The small molecule below binds the protein below.
Small molecule (SMILES): CC[C@H](C)[C@H](NC(=O)[C@H](CO)NC(=O)[C@H](CC(=O)O)NC(=O)[C@@H](N)CCC(=O)O)C(=O)N[C@@H](CC(C)C)C(=O)N[C@@H](CCC(N)=O)C(=O)N1CCC[C@H]1C(=O)NCC(=O)N[C@@H](C)C(=O)N[C@@H](Cc1ccccc1)C(=O)N[C@@H](CO)C(=O)N[C@@H](C)C(=O)N[C@H](C=O)CC(N)=O

Sequence of chain 6.HA:
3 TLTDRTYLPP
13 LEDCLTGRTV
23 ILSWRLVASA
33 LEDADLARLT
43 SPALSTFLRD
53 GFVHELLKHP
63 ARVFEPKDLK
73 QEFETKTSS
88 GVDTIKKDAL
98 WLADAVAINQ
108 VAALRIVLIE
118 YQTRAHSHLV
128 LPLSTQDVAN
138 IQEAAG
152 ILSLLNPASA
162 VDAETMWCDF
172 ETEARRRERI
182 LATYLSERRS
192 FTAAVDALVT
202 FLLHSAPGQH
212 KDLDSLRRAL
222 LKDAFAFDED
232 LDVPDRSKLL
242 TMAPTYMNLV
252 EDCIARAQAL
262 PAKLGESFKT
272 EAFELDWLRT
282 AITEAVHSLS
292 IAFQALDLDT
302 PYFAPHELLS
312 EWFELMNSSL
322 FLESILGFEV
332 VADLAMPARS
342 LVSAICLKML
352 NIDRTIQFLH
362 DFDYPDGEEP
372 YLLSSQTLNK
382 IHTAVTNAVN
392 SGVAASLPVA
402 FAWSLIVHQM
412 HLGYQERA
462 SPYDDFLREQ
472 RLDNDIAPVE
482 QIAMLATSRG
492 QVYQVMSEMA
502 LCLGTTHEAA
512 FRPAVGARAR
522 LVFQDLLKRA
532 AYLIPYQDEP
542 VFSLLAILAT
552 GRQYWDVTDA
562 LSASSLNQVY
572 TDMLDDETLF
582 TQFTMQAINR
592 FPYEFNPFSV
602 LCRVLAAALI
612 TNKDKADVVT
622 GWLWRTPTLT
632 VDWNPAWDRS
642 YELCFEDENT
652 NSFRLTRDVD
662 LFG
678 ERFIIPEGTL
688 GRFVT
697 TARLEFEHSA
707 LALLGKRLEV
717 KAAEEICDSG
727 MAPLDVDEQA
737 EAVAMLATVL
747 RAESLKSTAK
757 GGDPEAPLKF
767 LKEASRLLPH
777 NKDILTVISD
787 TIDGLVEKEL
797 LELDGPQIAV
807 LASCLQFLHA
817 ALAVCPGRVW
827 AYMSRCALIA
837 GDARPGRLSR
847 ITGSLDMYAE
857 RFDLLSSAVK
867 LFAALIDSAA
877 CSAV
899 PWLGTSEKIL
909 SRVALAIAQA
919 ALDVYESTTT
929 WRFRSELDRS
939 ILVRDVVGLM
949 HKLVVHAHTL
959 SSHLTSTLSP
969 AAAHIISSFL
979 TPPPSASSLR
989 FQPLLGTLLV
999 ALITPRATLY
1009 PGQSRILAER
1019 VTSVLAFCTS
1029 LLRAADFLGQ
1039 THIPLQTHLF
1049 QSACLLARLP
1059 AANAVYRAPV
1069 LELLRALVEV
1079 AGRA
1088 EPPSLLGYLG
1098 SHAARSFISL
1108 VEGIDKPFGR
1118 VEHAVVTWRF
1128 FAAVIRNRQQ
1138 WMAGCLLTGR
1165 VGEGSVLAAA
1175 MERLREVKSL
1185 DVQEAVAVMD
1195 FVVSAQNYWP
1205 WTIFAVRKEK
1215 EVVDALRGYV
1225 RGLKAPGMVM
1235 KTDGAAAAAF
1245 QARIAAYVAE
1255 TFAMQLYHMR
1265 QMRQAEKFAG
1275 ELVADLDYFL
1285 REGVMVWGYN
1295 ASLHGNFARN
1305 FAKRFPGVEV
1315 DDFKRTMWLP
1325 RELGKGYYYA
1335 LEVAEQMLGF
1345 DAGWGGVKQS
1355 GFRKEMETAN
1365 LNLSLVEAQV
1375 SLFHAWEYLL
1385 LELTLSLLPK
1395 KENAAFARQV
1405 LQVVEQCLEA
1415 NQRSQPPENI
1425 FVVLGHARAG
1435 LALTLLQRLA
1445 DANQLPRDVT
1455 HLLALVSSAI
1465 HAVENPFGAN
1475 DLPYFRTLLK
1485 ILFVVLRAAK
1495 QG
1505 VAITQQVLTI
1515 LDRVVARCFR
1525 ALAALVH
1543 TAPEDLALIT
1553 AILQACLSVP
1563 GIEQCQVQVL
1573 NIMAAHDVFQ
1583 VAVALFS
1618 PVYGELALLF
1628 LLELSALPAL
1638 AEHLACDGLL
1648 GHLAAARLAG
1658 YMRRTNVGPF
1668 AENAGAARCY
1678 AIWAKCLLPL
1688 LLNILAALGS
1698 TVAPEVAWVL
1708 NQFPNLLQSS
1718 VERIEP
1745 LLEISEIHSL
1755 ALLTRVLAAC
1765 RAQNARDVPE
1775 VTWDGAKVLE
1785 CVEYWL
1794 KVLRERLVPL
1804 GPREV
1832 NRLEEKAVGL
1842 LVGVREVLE

Binding-site contacts:
Ligand atom CG contacts residue TYR537 of chain 6.HA at 3.2 Å (hydrophobic).
Ligand atom CB contacts residue LEU534 of chain 6.HA at 4.3 Å (hydrophobic).
Ligand atom CD1 contacts residue THR488 of chain 6.HA at 4.2 Å.
Ligand atom CD1 contacts residue ILE535 of chain 6.HA at 4.0 Å (hydrophobic).
Ligand atom N contacts residue PRO536 of chain 6.HA at 4.2 Å.
Ligand atom ND2 contacts residue TYR533 of chain 6.HA at 3.7 Å.
Ligand atom CG1 contacts residue THR488 of chain 6.HA at 4.2 Å.
Ligand atom CD2 contacts residue THR488 of chain 6.HA at 4.2 Å.
Ligand atom CD2 contacts residue MET485 of chain 6.HA at 4.0 Å (hydrophobic).
Ligand atom CD1 contacts residue PHE402 of chain 6.HA at 4.0 Å (hydrophobic).
Ligand atom O contacts residue PRO536 of chain 6.HA at 3.8 Å.
Ligand atom CD2 contacts residue ALA484 of chain 6.HA at 3.6 Å (hydrophobic).
Ligand atom N contacts residue ILE535 of chain 6.HA at 3.7 Å.
Ligand atom CD1 contacts residue ILE535 of chain 6.HA at 4.0 Å (hydrophobic).
Ligand atom NE2 contacts residue PRO536 of chain 6.HA at 4.2 Å.
Ligand atom CB contacts residue GLU481 of chain 6.HA at 3.6 Å.
Ligand atom CD1 contacts residue GLN538 of chain 6.HA at 3.1 Å.
Ligand atom CB contacts residue ILE535 of chain 6.HA at 4.2 Å (hydrophobic).
Ligand atom CB contacts residue TYR537 of chain 6.HA at 3.0 Å (hydrophobic).
Ligand atom CG contacts residue PRO536 of chain 6.HA at 4.5 Å (hydrophobic).
Ligand atom CB contacts residue TYR533 of chain 6.HA at 3.6 Å (hydrophobic).
Ligand atom CD1 contacts residue LEU413 of chain 6.HA at 4.1 Å (hydrophobic).
Ligand atom CB contacts residue THR488 of chain 6.HA at 4.4 Å.
Ligand atom CA contacts residue ILE535 of chain 6.HA at 3.8 Å (hydrophobic).
Ligand atom CD contacts residue TYR537 of chain 6.HA at 4.5 Å (hydrophobic).
Ligand atom CG contacts residue TYR533 of chain 6.HA at 3.3 Å (hydrophobic).
Ligand atom O contacts residue LEU534 of chain 6.HA at 4.3 Å.
Ligand atom OD1 contacts residue TYR533 of chain 6.HA at 3.4 Å.
Ligand atom C contacts residue HIS409 of chain 6.HA at 4.4 Å.
Ligand atom CE1 contacts residue LEU413 of chain 6.HA at 4.2 Å (hydrophobic).
Ligand atom O contacts residue HIS409 of chain 6.HA at 3.6 Å.
Ligand atom CA contacts residue TYR537 of chain 6.HA at 4.5 Å (hydrophobic).